Sequence of chain 1.D:
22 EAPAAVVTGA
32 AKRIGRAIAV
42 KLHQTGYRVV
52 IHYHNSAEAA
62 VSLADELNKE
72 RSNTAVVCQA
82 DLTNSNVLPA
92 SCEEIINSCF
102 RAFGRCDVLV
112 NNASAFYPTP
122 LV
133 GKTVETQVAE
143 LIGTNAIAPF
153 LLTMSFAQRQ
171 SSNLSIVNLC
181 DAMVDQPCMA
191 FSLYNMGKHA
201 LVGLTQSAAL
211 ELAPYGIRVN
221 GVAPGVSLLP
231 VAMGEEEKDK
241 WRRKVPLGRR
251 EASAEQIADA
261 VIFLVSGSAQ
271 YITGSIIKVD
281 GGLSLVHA

Binding-site contacts:
Ligand atom C4 contacts residue PRO230 of chain 1.D at 3.6 Å (hydrophobic).
Ligand atom N1 contacts residue NAP1 of chain 1.P at 3.7 Å.
Ligand atom C5 contacts residue PHE117 of chain 1.D at 3.5 Å (hydrophobic).
Ligand atom C6 contacts residue PHE117 of chain 1.D at 4.0 Å (hydrophobic).
Ligand atom N4 contacts residue TYR194 of chain 1.D at 3.6 Å.
Ligand atom C1 contacts residue GLY225 of chain 1.D at 3.8 Å.
Ligand atom N5 contacts residue TYR194 of chain 1.D at 2.9 Å (h-bond).
Ligand atom C6 contacts residue NAP1 of chain 1.P at 3.8 Å.
Ligand atom C7 contacts residue NAP1 of chain 1.P at 3.6 Å.
Ligand atom C8 contacts residue NAP1 of chain 1.P at 3.7 Å.
Ligand atom C9 contacts residue NAP1 of chain 1.P at 3.6 Å.
Ligand atom C1 contacts residue NAP1 of chain 1.P at 3.4 Å.
Ligand atom C8 contacts residue PHE117 of chain 1.D at 3.9 Å (hydrophobic).
Ligand atom C9 contacts residue PHE117 of chain 1.D at 3.9 Å (hydrophobic).
Ligand atom N5 contacts residue ASP181 of chain 1.D at 3.8 Å.
Ligand atom C3 contacts residue LEU229 of chain 1.D at 3.6 Å (hydrophobic).
Ligand atom C12 contacts residue PHE117 of chain 1.D at 3.7 Å (hydrophobic).
Ligand atom C5 contacts residue PRO230 of chain 1.D at 4.0 Å (hydrophobic).
Ligand atom C7 contacts residue PHE117 of chain 1.D at 3.9 Å (hydrophobic).
Ligand atom N3 contacts residue PHE117 of chain 1.D at 3.6 Å.
Ligand atom N4 contacts residue NAP1 of chain 1.P at 2.8 Å (h-bond).
Ligand atom N3 contacts residue SER115 of chain 1.D at 2.9 Å (h-bond).
Ligand atom C10 contacts residue NAP1 of chain 1.P at 3.3 Å.
Ligand atom N5 contacts residue PHE117 of chain 1.D at 3.7 Å.
Ligand atom C10 contacts residue PHE117 of chain 1.D at 3.5 Å (hydrophobic).
Ligand atom N5 contacts residue NAP1 of chain 1.P at 3.4 Å.
Ligand atom C12 contacts residue NAP1 of chain 1.P at 3.2 Å.
Ligand atom N4 contacts residue SER115 of chain 1.D at 3.9 Å.
Ligand atom N1 contacts residue ARG34 of chain 1.D at 3.8 Å.
Ligand atom C12 contacts residue TYR194 of chain 1.D at 4.0 Å (hydrophobic).
Ligand atom N1 contacts residue PRO230 of chain 1.D at 3.9 Å.
Ligand atom N4 contacts residue PHE117 of chain 1.D at 3.7 Å.
Ligand atom N2 contacts residue NAP1 of chain 1.P at 2.9 Å (h-bond).
Ligand atom C11 contacts residue TYR194 of chain 1.D at 3.6 Å (hydrophobic).
Ligand atom C11 contacts residue PHE117 of chain 1.D at 3.5 Å (hydrophobic).
Ligand atom N2 contacts residue PHE117 of chain 1.D at 3.8 Å.
Ligand atom C11 contacts residue NAP1 of chain 1.P at 3.6 Å.
Ligand atom C4 contacts residue DTU1 of chain 1.O at 3.6 Å.
Ligand atom C10 contacts residue SER115 of chain 1.D at 3.9 Å.
Ligand atom N3 contacts residue NAP1 of chain 1.P at 3.0 Å (h-bond).

This protein binds this small molecule.
Small molecule (SMILES): Nc1nc(N)c2c(-c3ccccc3)c[nH]c2n1